Binding-site contacts:
Ligand atom CA contacts residue PHE66 of chain 1.B at 4.1 Å (hydrophobic).
Ligand atom CB contacts residue CYS272 of chain 1.B at 4.1 Å (hydrophobic).
Ligand atom OXT contacts residue TYR22 of chain 1.B at 3.0 Å (h-bond).
Ligand atom O contacts residue GLY23 of chain 1.B at 3.0 Å (h-bond).
Ligand atom CG contacts residue CYS272 of chain 1.B at 4.4 Å (hydrophobic).
Ligand atom C contacts residue TYR22 of chain 1.B at 3.8 Å (hydrophobic).
Ligand atom CA contacts residue GLU146 of chain 1.B at 3.8 Å.
Ligand atom SD contacts residue CYS272 of chain 1.B at 3.8 Å.
Ligand atom SD contacts residue THR147 of chain 1.B at 3.2 Å (h-bond).
Ligand atom N contacts residue ASP105 of chain 1.B at 3.2 Å (salt-bridge).
Ligand atom CB contacts residue ZN1 of chain 1.F at 3.9 Å.
Ligand atom CB contacts residue PHE66 of chain 1.B at 4.0 Å (hydrophobic).
Ligand atom CG contacts residue THR147 of chain 1.B at 4.5 Å.
Ligand atom OXT contacts residue ALA21 of chain 1.B at 3.5 Å.
Ligand atom O contacts residue TYR22 of chain 1.B at 3.8 Å.
Ligand atom C contacts residue GLY23 of chain 1.B at 3.9 Å.
Ligand atom CG contacts residue CYS273 of chain 1.B at 4.2 Å (hydrophobic).
Ligand atom SD contacts residue CYS207 of chain 1.B at 3.8 Å.
Ligand atom CG contacts residue PHE66 of chain 1.B at 4.0 Å (hydrophobic).
Ligand atom N contacts residue PHE66 of chain 1.B at 4.4 Å.
Ligand atom OXT contacts residue GLY23 of chain 1.B at 4.0 Å.
Ligand atom SD contacts residue ZN1 of chain 1.G at 4.1 Å.
Ligand atom SD contacts residue ASN206 of chain 1.B at 4.2 Å.
Ligand atom CG contacts residue ZN1 of chain 1.F at 3.3 Å.
Ligand atom N contacts residue GLU146 of chain 1.B at 3.0 Å (salt-bridge).
Ligand atom OXT contacts residue GLY20 of chain 1.B at 4.1 Å.
Ligand atom CB contacts residue GLU146 of chain 1.B at 3.6 Å.
Ligand atom CA contacts residue ASP105 of chain 1.B at 4.2 Å.
Ligand atom SD contacts residue CYS273 of chain 1.B at 4.1 Å.
Ligand atom N contacts residue LEU62 of chain 1.B at 4.0 Å.
Ligand atom SD contacts residue ZN1 of chain 1.F at 2.5 Å.
Ligand atom SD contacts residue PHE66 of chain 1.B at 3.9 Å.

A small-molecule ligand and the protein it binds are described below.
Small molecule (SMILES): N[C@@H](CCS)C(=O)O

Sequence of chain 1.B:
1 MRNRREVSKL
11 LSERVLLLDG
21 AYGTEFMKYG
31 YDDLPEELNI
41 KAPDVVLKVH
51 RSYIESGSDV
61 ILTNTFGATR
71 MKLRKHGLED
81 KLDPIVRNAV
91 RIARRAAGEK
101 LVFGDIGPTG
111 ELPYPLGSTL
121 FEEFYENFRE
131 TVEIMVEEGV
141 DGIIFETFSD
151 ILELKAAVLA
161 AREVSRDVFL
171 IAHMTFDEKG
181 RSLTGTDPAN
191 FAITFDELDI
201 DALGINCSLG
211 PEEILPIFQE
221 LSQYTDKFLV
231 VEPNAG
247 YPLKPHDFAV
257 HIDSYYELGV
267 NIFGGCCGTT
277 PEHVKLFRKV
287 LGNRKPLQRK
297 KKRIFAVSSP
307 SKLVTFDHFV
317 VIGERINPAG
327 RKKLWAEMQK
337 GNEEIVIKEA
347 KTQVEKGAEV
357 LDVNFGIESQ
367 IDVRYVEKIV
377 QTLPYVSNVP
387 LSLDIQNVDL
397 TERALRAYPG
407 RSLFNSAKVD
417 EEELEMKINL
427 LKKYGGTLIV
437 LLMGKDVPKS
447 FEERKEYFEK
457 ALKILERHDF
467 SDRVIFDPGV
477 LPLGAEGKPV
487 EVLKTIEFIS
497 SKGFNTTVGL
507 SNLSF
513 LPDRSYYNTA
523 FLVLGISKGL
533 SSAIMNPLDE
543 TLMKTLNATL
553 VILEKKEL